Sequence of chain 3.B:
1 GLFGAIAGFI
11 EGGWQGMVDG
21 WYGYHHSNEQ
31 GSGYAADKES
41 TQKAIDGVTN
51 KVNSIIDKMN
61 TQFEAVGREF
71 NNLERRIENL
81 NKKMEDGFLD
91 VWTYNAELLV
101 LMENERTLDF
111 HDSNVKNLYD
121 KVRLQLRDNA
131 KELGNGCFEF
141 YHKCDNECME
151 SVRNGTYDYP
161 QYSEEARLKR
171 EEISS

Binding-site contacts:
Ligand atom C5 contacts residue ASN154 of chain 3.B at 3.7 Å.
Ligand atom O4 contacts residue GLU147 of chain 3.B at 4.0 Å.
Ligand atom C2 contacts residue GLU147 of chain 3.B at 3.9 Å.
Ligand atom C1 contacts residue GLU147 of chain 3.B at 3.8 Å.
Ligand atom O6 contacts residue GLU150 of chain 3.B at 4.0 Å.
Ligand atom C1 contacts residue GLU150 of chain 3.B at 3.9 Å.
Ligand atom O5 contacts residue ASN154 of chain 3.B at 2.4 Å (h-bond).
Ligand atom O5 contacts residue THR156 of chain 3.B at 4.4 Å.
Ligand atom N2 contacts residue GLU147 of chain 3.B at 3.8 Å.
Ligand atom O5 contacts residue GLU150 of chain 3.B at 3.4 Å (salt-bridge).
Ligand atom O5 contacts residue SER151 of chain 3.B at 4.3 Å.
Ligand atom C2 contacts residue ASN154 of chain 3.B at 2.5 Å.
Ligand atom O7 contacts residue ASN154 of chain 3.B at 2.9 Å (h-bond).
Ligand atom C6 contacts residue GLU150 of chain 3.B at 4.0 Å.
Ligand atom N2 contacts residue THR156 of chain 3.B at 4.4 Å.
Ligand atom C8 contacts residue THR156 of chain 3.B at 4.3 Å.
Ligand atom C4 contacts residue GLU147 of chain 3.B at 4.2 Å.
Ligand atom C6 contacts residue SER151 of chain 3.B at 4.3 Å.
Ligand atom N2 contacts residue ASN154 of chain 3.B at 3.0 Å (h-bond).
Ligand atom C3 contacts residue GLU147 of chain 3.B at 3.6 Å.
Ligand atom C4 contacts residue ASN154 of chain 3.B at 4.3 Å.
Ligand atom C1 contacts residue ASN154 of chain 3.B at 1.4 Å.
Ligand atom C8 contacts residue ASN154 of chain 3.B at 4.4 Å.
Ligand atom C1 contacts residue THR156 of chain 3.B at 3.8 Å.
Ligand atom C7 contacts residue ASN154 of chain 3.B at 3.1 Å.
Ligand atom C3 contacts residue ASN154 of chain 3.B at 3.8 Å.
Ligand atom C6 contacts residue GLU147 of chain 3.B at 3.4 Å.
Ligand atom C5 contacts residue GLU147 of chain 3.B at 4.1 Å.
Ligand atom O6 contacts residue GLU147 of chain 3.B at 3.9 Å.

The small molecule below binds the protein below.
Small molecule (SMILES): CC(=O)N[C@H]1[C@H](O[C@H]2[C@H](O)[C@@H](NC(C)=O)CO[C@@H]2CO)O[C@H](CO)[C@@H](O)[C@@H]1O